Binding-site contacts:
Ligand atom CAU contacts residue PRO219 of chain 1.G at 3.6 Å (hydrophobic).
Ligand atom OAB contacts residue PRO219 of chain 1.G at 3.6 Å.
Ligand atom NBC contacts residue MG1 of chain 1.Q at 4.1 Å.
Ligand atom CAY contacts residue MG1 of chain 1.Q at 3.6 Å.
Ligand atom OAE contacts residue ASP138 of chain 1.G at 3.2 Å (salt-bridge).
Ligand atom OAC contacts residue ASP190 of chain 1.G at 3.4 Å (salt-bridge).
Ligand atom CAH contacts residue PRO219 of chain 1.G at 4.1 Å (hydrophobic).
Ligand atom CAZ contacts residue GLU226 of chain 1.G at 3.5 Å.
Ligand atom CAW contacts residue GLU226 of chain 1.G at 3.8 Å.
Ligand atom CAZ contacts residue MG1 of chain 1.R at 2.9 Å.
Ligand atom OAD contacts residue MG1 of chain 1.R at 2.1 Å.
Ligand atom FAF contacts residue GLN220 of chain 1.G at 2.8 Å.
Ligand atom CAS contacts residue ASP190 of chain 1.G at 4.1 Å.
Ligand atom CAS contacts residue MG1 of chain 1.Q at 3.1 Å.
Ligand atom CBA contacts residue GLY192 of chain 1.G at 4.1 Å.
Ligand atom OAQ contacts residue TYR217 of chain 1.G at 4.1 Å.
Ligand atom OAD contacts residue ASP138 of chain 1.G at 4.1 Å.
Ligand atom OAE contacts residue GLU226 of chain 1.G at 3.4 Å (salt-bridge).
Ligand atom CAR contacts residue PRO219 of chain 1.G at 3.8 Å (hydrophobic).
Ligand atom FAG contacts residue PRO219 of chain 1.G at 4.0 Å.
Ligand atom OAD contacts residue GLU226 of chain 1.G at 2.8 Å (salt-bridge).
Ligand atom FAG contacts residue GLU226 of chain 1.G at 3.1 Å.
Ligand atom CAM contacts residue ASN191 of chain 1.G at 3.8 Å.
Ligand atom NAP contacts residue GLU226 of chain 1.G at 4.2 Å.
Ligand atom OAE contacts residue MG1 of chain 1.R at 2.0 Å.
Ligand atom CAW contacts residue MG1 of chain 1.Q at 3.2 Å.
Ligand atom CAJ contacts residue PRO219 of chain 1.G at 3.5 Å (hydrophobic).
Ligand atom CAT contacts residue GLN220 of chain 1.G at 3.5 Å.
Ligand atom CAH contacts residue GLN220 of chain 1.G at 3.5 Å.
Ligand atom OAE contacts residue MG1 of chain 1.Q at 2.1 Å.
Ligand atom OAC contacts residue MG1 of chain 1.Q at 2.1 Å.
Ligand atom CAT contacts residue PRO219 of chain 1.G at 3.8 Å (hydrophobic).
Ligand atom CBA contacts residue ASP190 of chain 1.G at 4.1 Å.
Ligand atom CAM contacts residue ASP190 of chain 1.G at 3.6 Å.
Ligand atom OAE contacts residue CYS139 of chain 1.G at 4.2 Å.
Ligand atom CAW contacts residue MG1 of chain 1.R at 2.9 Å.
Ligand atom CAX contacts residue PRO219 of chain 1.G at 4.1 Å (hydrophobic).
Ligand atom CAM contacts residue GLY192 of chain 1.G at 3.5 Å.
Ligand atom CAV contacts residue PRO219 of chain 1.G at 3.9 Å (hydrophobic).
Ligand atom OAE contacts residue ASP190 of chain 1.G at 3.9 Å.

The protein below binds the small molecule below.
Small molecule (SMILES): C[C@@H]1CCO[C@H]2Cn3cc(C(=O)NCc4ccc(F)cc4F)c(=O)c(O)c3C(=O)N12

Sequence of chain 1.G:
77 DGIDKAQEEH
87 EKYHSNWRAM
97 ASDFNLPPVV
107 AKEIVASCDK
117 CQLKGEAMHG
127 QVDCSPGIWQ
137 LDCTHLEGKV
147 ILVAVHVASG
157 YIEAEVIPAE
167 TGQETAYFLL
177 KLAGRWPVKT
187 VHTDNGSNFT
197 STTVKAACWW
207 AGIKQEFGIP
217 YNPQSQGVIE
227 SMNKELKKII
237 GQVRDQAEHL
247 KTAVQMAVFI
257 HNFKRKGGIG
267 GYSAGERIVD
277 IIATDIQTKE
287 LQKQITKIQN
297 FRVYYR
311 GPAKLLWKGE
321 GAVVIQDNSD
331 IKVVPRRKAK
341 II